Sequence of chain 1.J:
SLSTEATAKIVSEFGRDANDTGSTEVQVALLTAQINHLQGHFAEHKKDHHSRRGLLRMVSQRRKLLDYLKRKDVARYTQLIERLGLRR

Binding-site contacts:
Ligand atom C4 contacts residue SER2 of chain 1.J at 4.5 Å.
Ligand atom C1 contacts residue K1 of chain 1.UC at 3.3 Å.
Ligand atom N9 contacts residue SER2 of chain 1.J at 4.3 Å.
Ligand atom O11 contacts residue SER2 of chain 1.J at 4.1 Å.
Ligand atom N36 contacts residue K1 of chain 1.UC at 3.0 Å.
Ligand atom O18 contacts residue K1 of chain 1.UC at 3.7 Å.
Ligand atom O28 contacts residue K1 of chain 1.UC at 4.3 Å.
Ligand atom C27 contacts residue K1 of chain 1.UC at 3.8 Å.
Ligand atom O18 contacts residue SER2 of chain 1.J at 4.5 Å.
Ligand atom C12 contacts residue K1 of chain 1.UC at 4.3 Å.
Ligand atom O29 contacts residue K1 of chain 1.UC at 4.1 Å.
Ligand atom O35 contacts residue K1 of chain 1.UC at 3.5 Å.
Ligand atom O8 contacts residue K1 of chain 1.UC at 2.9 Å.
Ligand atom C5 contacts residue SER2 of chain 1.J at 3.7 Å.
Ligand atom C33 contacts residue K1 of chain 1.UC at 3.8 Å.
Ligand atom C34 contacts residue K1 of chain 1.UC at 4.1 Å.
Ligand atom C6 contacts residue K1 of chain 1.UC at 4.2 Å.

A small-molecule ligand and the protein it binds are described below.
Small molecule (SMILES): CN[C@H]1C[C@@H](N)[C@H](O)[C@@H](O[C@@H]2O[C@H](CO)[C@H](O)[C@@H]3O[C@]4(O[C@H]23)O[C@H]([C@@H](N)CO)[C@H](O)[C@H](O)[C@H]4O)[C@@H]1O